Sequence of chain 1.B:
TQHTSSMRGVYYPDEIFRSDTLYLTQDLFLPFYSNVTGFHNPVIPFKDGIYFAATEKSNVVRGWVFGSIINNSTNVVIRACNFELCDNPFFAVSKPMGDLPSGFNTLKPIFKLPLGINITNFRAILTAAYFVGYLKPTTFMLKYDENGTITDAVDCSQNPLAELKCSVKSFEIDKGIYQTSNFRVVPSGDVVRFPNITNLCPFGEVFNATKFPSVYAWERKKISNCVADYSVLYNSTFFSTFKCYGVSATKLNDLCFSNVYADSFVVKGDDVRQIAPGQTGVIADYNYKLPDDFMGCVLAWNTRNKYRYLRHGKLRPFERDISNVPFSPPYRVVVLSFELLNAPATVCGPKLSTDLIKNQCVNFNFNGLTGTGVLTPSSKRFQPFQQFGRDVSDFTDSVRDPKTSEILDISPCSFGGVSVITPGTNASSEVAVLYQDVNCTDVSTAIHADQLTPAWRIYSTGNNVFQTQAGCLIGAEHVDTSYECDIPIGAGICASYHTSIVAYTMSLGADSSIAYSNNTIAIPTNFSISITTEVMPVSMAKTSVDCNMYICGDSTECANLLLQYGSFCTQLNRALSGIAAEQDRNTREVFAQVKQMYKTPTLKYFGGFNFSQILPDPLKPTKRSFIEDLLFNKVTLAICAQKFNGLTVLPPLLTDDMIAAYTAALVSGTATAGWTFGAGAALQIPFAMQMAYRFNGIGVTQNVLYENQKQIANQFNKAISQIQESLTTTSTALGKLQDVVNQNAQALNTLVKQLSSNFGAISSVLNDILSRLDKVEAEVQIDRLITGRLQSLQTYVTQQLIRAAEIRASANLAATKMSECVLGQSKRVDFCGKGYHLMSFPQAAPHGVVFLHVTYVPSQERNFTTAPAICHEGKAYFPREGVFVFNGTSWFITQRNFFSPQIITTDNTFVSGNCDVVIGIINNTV

Sequence of chain 1.A:
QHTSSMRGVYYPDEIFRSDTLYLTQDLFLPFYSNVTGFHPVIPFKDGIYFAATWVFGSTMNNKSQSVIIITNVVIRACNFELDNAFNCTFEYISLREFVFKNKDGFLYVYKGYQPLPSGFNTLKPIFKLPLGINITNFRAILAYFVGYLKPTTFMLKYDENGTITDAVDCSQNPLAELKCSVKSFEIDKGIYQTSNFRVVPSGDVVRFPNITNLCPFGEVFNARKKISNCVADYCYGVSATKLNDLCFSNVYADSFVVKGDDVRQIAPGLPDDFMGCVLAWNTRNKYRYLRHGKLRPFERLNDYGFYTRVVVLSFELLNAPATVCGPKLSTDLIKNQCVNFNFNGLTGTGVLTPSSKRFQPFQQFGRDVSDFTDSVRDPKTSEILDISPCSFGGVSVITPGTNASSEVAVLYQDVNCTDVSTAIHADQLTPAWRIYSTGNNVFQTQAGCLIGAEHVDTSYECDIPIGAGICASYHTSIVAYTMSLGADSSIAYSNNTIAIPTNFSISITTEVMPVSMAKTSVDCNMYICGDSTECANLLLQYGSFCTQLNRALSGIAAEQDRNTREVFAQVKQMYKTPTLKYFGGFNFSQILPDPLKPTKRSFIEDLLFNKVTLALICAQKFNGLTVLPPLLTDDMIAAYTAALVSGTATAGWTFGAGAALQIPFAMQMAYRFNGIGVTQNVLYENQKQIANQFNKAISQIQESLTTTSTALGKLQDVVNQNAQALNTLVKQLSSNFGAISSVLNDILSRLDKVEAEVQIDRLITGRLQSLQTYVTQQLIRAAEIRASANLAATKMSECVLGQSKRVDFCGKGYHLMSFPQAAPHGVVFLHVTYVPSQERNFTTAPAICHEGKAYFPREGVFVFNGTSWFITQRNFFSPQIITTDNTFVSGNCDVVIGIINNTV

This small molecule binds to this protein.
Small molecule (SMILES): CC(=O)N[C@@H]1[C@@H](O)[C@H](O)[C@@H](CO)O[C@H]1O

Binding-site contacts:
Ligand atom C5 contacts residue ARG531 of chain 1.B at 4.0 Å.
Ligand atom C8 contacts residue GLU255 of chain 1.A at 4.1 Å.
Ligand atom C2 contacts residue ASN256 of chain 1.A at 2.5 Å.
Ligand atom C5 contacts residue ASN256 of chain 1.A at 3.7 Å.
Ligand atom C4 contacts residue ASN256 of chain 1.A at 4.2 Å.
Ligand atom C3 contacts residue ASN256 of chain 1.A at 3.8 Å.
Ligand atom C1 contacts residue ASN256 of chain 1.A at 1.4 Å.
Ligand atom O6 contacts residue ARG531 of chain 1.B at 4.4 Å.
Ligand atom O5 contacts residue ASN256 of chain 1.A at 2.4 Å (h-bond).
Ligand atom C6 contacts residue ARG531 of chain 1.B at 4.3 Å.
Ligand atom C1 contacts residue ARG531 of chain 1.B at 4.0 Å.
Ligand atom C7 contacts residue ASN256 of chain 1.A at 4.1 Å.
Ligand atom N2 contacts residue ASN256 of chain 1.A at 2.9 Å (h-bond).
Ligand atom O5 contacts residue ARG531 of chain 1.B at 3.8 Å.